Binding-site contacts:
Ligand atom O7 contacts residue ASN514 of chain 1.B at 3.5 Å (h-bond).
Ligand atom N2 contacts residue ASN514 of chain 1.B at 3.0 Å (h-bond).
Ligand atom C5 contacts residue ASN514 of chain 1.B at 3.8 Å.
Ligand atom C3 contacts residue ASN514 of chain 1.B at 3.9 Å.
Ligand atom C2 contacts residue ASN514 of chain 1.B at 2.5 Å.
Ligand atom C8 contacts residue HIS535 of chain 1.B at 3.8 Å.
Ligand atom C4 contacts residue ASN514 of chain 1.B at 4.3 Å.
Ligand atom C7 contacts residue HIS535 of chain 1.B at 4.4 Å.
Ligand atom O5 contacts residue ASN514 of chain 1.B at 2.4 Å (h-bond).
Ligand atom C1 contacts residue ASN514 of chain 1.B at 1.6 Å.
Ligand atom O7 contacts residue HIS535 of chain 1.B at 4.4 Å.
Ligand atom C7 contacts residue ASN514 of chain 1.B at 3.4 Å.

This small molecule binds to this protein.
Small molecule (SMILES): CC(=O)N[C@@H]1[C@@H](O)[C@H](O)[C@@H](CO)O[C@H]1O

Sequence of chain 1.B:
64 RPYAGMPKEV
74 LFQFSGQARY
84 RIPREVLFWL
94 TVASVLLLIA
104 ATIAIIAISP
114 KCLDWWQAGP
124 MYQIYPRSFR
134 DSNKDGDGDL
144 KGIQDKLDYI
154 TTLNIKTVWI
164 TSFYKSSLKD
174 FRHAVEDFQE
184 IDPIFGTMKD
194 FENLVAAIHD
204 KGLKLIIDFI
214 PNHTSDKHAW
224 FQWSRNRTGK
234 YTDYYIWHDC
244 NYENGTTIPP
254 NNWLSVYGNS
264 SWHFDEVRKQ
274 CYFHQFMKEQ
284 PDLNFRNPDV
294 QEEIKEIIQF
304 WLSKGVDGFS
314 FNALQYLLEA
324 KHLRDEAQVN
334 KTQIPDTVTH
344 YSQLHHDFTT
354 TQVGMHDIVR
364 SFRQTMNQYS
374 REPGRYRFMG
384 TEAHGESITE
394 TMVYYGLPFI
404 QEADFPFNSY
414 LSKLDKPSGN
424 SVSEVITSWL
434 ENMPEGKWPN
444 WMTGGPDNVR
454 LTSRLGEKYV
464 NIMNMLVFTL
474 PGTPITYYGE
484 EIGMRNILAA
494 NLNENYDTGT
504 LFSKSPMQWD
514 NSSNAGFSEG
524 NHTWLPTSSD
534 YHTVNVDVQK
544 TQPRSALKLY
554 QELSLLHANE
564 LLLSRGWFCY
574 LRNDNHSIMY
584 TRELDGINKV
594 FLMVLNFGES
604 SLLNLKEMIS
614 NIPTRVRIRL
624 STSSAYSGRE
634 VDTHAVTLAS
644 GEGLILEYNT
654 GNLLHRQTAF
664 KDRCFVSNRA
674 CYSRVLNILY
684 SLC